Binding-site contacts:
Ligand atom N2 contacts residue ASN226 of chain 1.D at 2.9 Å (h-bond).
Ligand atom O5 contacts residue ASN226 of chain 1.D at 2.4 Å (h-bond).
Ligand atom C8 contacts residue ASN226 of chain 1.D at 4.4 Å.
Ligand atom C5 contacts residue ASN226 of chain 1.D at 3.7 Å.
Ligand atom C2 contacts residue ASN226 of chain 1.D at 2.4 Å.
Ligand atom C4 contacts residue ASN226 of chain 1.D at 4.2 Å.
Ligand atom C3 contacts residue ASN226 of chain 1.D at 3.8 Å.
Ligand atom O7 contacts residue ASN226 of chain 1.D at 3.1 Å (h-bond).
Ligand atom C1 contacts residue ASN226 of chain 1.D at 1.4 Å.
Ligand atom C7 contacts residue ASN226 of chain 1.D at 3.2 Å.

The protein below binds the small molecule below.
Small molecule (SMILES): CC(=O)N[C@@H]1[C@@H](O)[C@H](O)[C@@H](CO)O[C@H]1O

Sequence of chain 1.D:
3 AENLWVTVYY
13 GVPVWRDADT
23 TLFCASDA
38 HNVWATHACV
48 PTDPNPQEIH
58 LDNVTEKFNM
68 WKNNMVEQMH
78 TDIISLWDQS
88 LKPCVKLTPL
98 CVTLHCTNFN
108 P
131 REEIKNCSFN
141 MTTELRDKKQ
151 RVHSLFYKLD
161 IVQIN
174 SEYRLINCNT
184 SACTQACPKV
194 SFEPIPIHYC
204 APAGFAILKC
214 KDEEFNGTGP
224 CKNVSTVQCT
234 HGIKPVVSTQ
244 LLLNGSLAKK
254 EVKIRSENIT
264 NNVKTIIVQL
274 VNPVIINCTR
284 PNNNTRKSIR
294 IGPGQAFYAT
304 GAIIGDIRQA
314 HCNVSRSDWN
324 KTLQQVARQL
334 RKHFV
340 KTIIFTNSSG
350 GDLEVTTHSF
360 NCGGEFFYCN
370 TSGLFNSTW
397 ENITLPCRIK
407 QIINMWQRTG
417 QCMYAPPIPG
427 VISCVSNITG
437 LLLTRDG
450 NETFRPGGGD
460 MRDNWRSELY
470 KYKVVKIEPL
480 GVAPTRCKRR